Sequence of chain 1.B:
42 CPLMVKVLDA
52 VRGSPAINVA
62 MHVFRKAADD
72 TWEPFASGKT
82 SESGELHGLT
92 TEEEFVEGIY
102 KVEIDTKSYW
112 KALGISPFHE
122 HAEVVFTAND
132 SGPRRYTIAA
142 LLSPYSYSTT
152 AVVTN

Binding-site contacts:
Ligand atom OAC contacts residue LYS47 of chain 1.B at 3.4 Å (salt-bridge).
Ligand atom CAH contacts residue THR151 of chain 1.B at 3.9 Å.
Ligand atom CAL contacts residue ALA140 of chain 1.B at 3.8 Å (hydrophobic).
Ligand atom CAH contacts residue ALA140 of chain 1.B at 4.2 Å (hydrophobic).
Ligand atom CAH contacts residue LEU142 of chain 1.B at 4.3 Å (hydrophobic).
Ligand atom CAJ contacts residue THR150 of chain 1.B at 4.4 Å.
Ligand atom CAF contacts residue ALA140 of chain 1.B at 4.2 Å (hydrophobic).
Ligand atom CAR contacts residue ALA140 of chain 1.B at 3.5 Å (hydrophobic).
Ligand atom CAI contacts residue SER149 of chain 1.B at 4.0 Å.
Ligand atom CAI contacts residue LEU142 of chain 1.B at 3.9 Å (hydrophobic).
Ligand atom CAP contacts residue LYS47 of chain 1.B at 4.4 Å.
Ligand atom CAG contacts residue LEU142 of chain 1.B at 4.0 Å (hydrophobic).
Ligand atom CAK contacts residue LEU49 of chain 1.B at 4.0 Å (hydrophobic).
Ligand atom CAM contacts residue LEU49 of chain 1.B at 4.2 Å (hydrophobic).
Ligand atom OAA contacts residue LEU49 of chain 1.B at 4.4 Å.
Ligand atom OAS contacts residue THR138 of chain 1.B at 4.2 Å.
Ligand atom OAN contacts residue THR151 of chain 1.B at 4.1 Å.
Ligand atom CAJ contacts residue LEU142 of chain 1.B at 3.9 Å (hydrophobic).
Ligand atom CLA contacts residue LEU142 of chain 1.B at 3.9 Å.
Ligand atom CAD contacts residue LYS47 of chain 1.B at 3.7 Å.
Ligand atom CAF contacts residue THR151 of chain 1.B at 4.2 Å.
Ligand atom CAH contacts residue SER149 of chain 1.B at 4.3 Å.
Ligand atom CAJ contacts residue SER149 of chain 1.B at 3.7 Å.
Ligand atom OAN contacts residue ALA140 of chain 1.B at 3.2 Å.
Ligand atom CAQ contacts residue LEU49 of chain 1.B at 4.1 Å (hydrophobic).
Ligand atom CAL contacts residue LEU49 of chain 1.B at 4.3 Å (hydrophobic).
Ligand atom OAS contacts residue LYS47 of chain 1.B at 3.8 Å.

This small molecule binds to this protein.
Small molecule (SMILES): O=C(O)c1ccc2c(=O)c3c(Cl)cccc3oc2c1